Binding-site contacts:
Ligand atom C3 contacts residue NAG1 of chain 3.D at 3.6 Å.
Ligand atom O6 contacts residue ASN154 of chain 3.A at 3.5 Å (h-bond).
Ligand atom C3 contacts residue ASP2 of chain 3.A at 3.9 Å.
Ligand atom C1 contacts residue ASN154 of chain 3.A at 4.1 Å.
Ligand atom C8 contacts residue PHE3 of chain 3.A at 3.5 Å (hydrophobic).
Ligand atom O3 contacts residue ASP2 of chain 3.A at 2.7 Å (salt-bridge).
Ligand atom C5 contacts residue ASN5 of chain 3.A at 3.6 Å.
Ligand atom C1 contacts residue PHE3 of chain 3.A at 3.7 Å (hydrophobic).
Ligand atom C3 contacts residue ASN5 of chain 3.A at 3.9 Å.
Ligand atom C7 contacts residue ASN5 of chain 3.A at 3.8 Å.
Ligand atom O4 contacts residue NAG1 of chain 3.D at 2.1 Å.
Ligand atom C6 contacts residue ASN154 of chain 3.A at 4.4 Å.
Ligand atom C6 contacts residue NAG1 of chain 3.D at 3.7 Å.
Ligand atom O3 contacts residue NAG1 of chain 3.D at 2.8 Å (h-bond).
Ligand atom C5 contacts residue ASN154 of chain 3.A at 3.5 Å.
Ligand atom C8 contacts residue ASP2 of chain 3.A at 3.7 Å.
Ligand atom N2 contacts residue ASP2 of chain 3.A at 3.8 Å.
Ligand atom C2 contacts residue ASN5 of chain 3.A at 2.5 Å.
Ligand atom O7 contacts residue ASN5 of chain 3.A at 4.1 Å.
Ligand atom C3 contacts residue PHE3 of chain 3.A at 4.3 Å (hydrophobic).
Ligand atom C4 contacts residue ASN154 of chain 3.A at 4.5 Å.
Ligand atom O5 contacts residue ASN5 of chain 3.A at 2.3 Å (h-bond).
Ligand atom O4 contacts residue ASN154 of chain 3.A at 4.3 Å.
Ligand atom C4 contacts residue NAG1 of chain 3.D at 2.8 Å.
Ligand atom C7 contacts residue ASP2 of chain 3.A at 3.9 Å.
Ligand atom C2 contacts residue PHE3 of chain 3.A at 3.7 Å (hydrophobic).
Ligand atom C4 contacts residue ASN5 of chain 3.A at 4.2 Å.
Ligand atom N2 contacts residue PHE3 of chain 3.A at 2.7 Å (h-bond).
Ligand atom C1 contacts residue ASN5 of chain 3.A at 1.5 Å.
Ligand atom O6 contacts residue NAG1 of chain 3.D at 3.6 Å.
Ligand atom C7 contacts residue PHE3 of chain 3.A at 3.5 Å (hydrophobic).
Ligand atom C5 contacts residue NAG1 of chain 3.D at 4.0 Å.
Ligand atom O5 contacts residue ASN154 of chain 3.A at 3.9 Å.
Ligand atom N2 contacts residue ASN5 of chain 3.A at 3.0 Å (h-bond).

A protein and the small-molecule ligand that binds it are described below.
Small molecule (SMILES): CC(=O)N[C@@H]1[C@@H](O)[C@H](O)[C@@H](CO)O[C@H]1O

Sequence of chain 3.A:
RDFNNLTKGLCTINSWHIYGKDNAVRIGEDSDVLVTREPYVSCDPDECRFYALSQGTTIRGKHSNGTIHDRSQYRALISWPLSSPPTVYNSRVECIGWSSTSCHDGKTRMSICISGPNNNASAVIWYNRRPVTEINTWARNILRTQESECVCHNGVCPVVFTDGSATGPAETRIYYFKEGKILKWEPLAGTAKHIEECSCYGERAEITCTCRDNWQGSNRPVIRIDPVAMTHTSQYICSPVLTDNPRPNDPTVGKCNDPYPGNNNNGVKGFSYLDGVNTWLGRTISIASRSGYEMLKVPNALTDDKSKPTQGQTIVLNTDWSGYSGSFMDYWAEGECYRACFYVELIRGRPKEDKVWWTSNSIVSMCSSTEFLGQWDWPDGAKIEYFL